Binding-site contacts:
Ligand atom OP1 contacts residue LYS45 of chain 2.F at 4.3 Å.
Ligand atom C5 contacts residue TRP47 of chain 23.E at 4.0 Å (hydrophobic).
Ligand atom C6 contacts residue TRP47 of chain 23.E at 3.9 Å (hydrophobic).
Ligand atom C1' contacts residue TRP47 of chain 23.E at 4.3 Å (hydrophobic).
Ligand atom N7 contacts residue TRP47 of chain 23.E at 4.0 Å.
Ligand atom C2' contacts residue LYS143 of chain 23.E at 4.5 Å.
Ligand atom N9 contacts residue TRP47 of chain 23.E at 4.0 Å.
Ligand atom O4' contacts residue LYS143 of chain 23.E at 4.2 Å.
Ligand atom C8 contacts residue LYS143 of chain 23.E at 2.8 Å.
Ligand atom N3 contacts residue TRP47 of chain 23.E at 3.9 Å.
Ligand atom N6 contacts residue TRP47 of chain 23.E at 4.2 Å.
Ligand atom N9 contacts residue LYS143 of chain 23.E at 3.8 Å.
Ligand atom C2' contacts residue GLU140 of chain 23.E at 3.5 Å.
Ligand atom C1' contacts residue LYS143 of chain 23.E at 4.0 Å.
Ligand atom O4' contacts residue TRP47 of chain 23.E at 4.0 Å.
Ligand atom C8 contacts residue TRP47 of chain 23.E at 4.0 Å (hydrophobic).
Ligand atom C8 contacts residue GLU140 of chain 23.E at 4.1 Å.
Ligand atom N9 contacts residue GLU140 of chain 23.E at 4.1 Å.
Ligand atom C1' contacts residue GLU140 of chain 23.E at 3.2 Å.
Ligand atom N1 contacts residue TRP47 of chain 23.E at 3.8 Å.
Ligand atom O4' contacts residue GLU140 of chain 23.E at 4.1 Å.
Ligand atom N7 contacts residue LYS143 of chain 23.E at 3.7 Å.
Ligand atom C2 contacts residue TRP47 of chain 23.E at 3.8 Å (hydrophobic).
Ligand atom C4 contacts residue TRP47 of chain 23.E at 3.9 Å (hydrophobic).
Ligand atom O2' contacts residue GLU140 of chain 23.E at 3.0 Å (salt-bridge).

Sequence of chain 2.F:
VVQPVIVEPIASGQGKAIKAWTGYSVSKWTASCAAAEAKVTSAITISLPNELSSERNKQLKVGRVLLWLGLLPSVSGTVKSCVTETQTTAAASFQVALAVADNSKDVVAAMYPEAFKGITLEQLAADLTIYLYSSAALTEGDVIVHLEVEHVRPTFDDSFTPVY

Sequence of chain 23.E:
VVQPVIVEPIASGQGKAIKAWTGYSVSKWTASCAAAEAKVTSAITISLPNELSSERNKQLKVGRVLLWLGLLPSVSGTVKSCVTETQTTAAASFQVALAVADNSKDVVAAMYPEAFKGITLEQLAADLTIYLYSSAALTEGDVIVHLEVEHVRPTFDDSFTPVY

A small-molecule ligand and the protein it binds are described below.
Small molecule (SMILES): Nc1ncnc2c1ncn2[C@@H]1O[C@H](COP(=O)=O)[C@@H](O[P](=O)(O)OC[C@H]2O[C@@H](n3ccc(=O)[nH]c3=O)[C@H](O)[C@@H]2O)[C@H]1O